Binding-site contacts:
Ligand atom C4 contacts residue THR23 of chain 1.B at 4.3 Å.
Ligand atom O6 contacts residue LYS24 of chain 1.B at 3.6 Å.
Ligand atom C5 contacts residue ASN21 of chain 1.B at 3.6 Å.
Ligand atom C1 contacts residue LYS24 of chain 1.B at 4.0 Å.
Ligand atom O5 contacts residue THR23 of chain 1.B at 3.9 Å.
Ligand atom C6 contacts residue THR23 of chain 1.B at 4.0 Å.
Ligand atom C1 contacts residue ASN21 of chain 1.B at 1.4 Å.
Ligand atom N2 contacts residue ASN21 of chain 1.B at 3.0 Å (h-bond).
Ligand atom C5 contacts residue LYS24 of chain 1.B at 4.2 Å.
Ligand atom O4 contacts residue THR23 of chain 1.B at 4.4 Å.
Ligand atom C5 contacts residue THR23 of chain 1.B at 3.3 Å.
Ligand atom C1 contacts residue THR23 of chain 1.B at 4.0 Å.
Ligand atom C3 contacts residue ASN21 of chain 1.B at 3.9 Å.
Ligand atom O7 contacts residue ASN21 of chain 1.B at 3.5 Å (h-bond).
Ligand atom C7 contacts residue ASN21 of chain 1.B at 3.6 Å.
Ligand atom C2 contacts residue ASN21 of chain 1.B at 2.6 Å.
Ligand atom C3 contacts residue THR23 of chain 1.B at 4.4 Å.
Ligand atom C6 contacts residue LYS24 of chain 1.B at 4.2 Å.
Ligand atom O5 contacts residue ASN21 of chain 1.B at 2.4 Å (h-bond).
Ligand atom C6 contacts residue GLN27 of chain 1.B at 4.2 Å.
Ligand atom C4 contacts residue ASN21 of chain 1.B at 4.3 Å.
Ligand atom O5 contacts residue LYS24 of chain 1.B at 3.4 Å.

Sequence of chain 1.B:
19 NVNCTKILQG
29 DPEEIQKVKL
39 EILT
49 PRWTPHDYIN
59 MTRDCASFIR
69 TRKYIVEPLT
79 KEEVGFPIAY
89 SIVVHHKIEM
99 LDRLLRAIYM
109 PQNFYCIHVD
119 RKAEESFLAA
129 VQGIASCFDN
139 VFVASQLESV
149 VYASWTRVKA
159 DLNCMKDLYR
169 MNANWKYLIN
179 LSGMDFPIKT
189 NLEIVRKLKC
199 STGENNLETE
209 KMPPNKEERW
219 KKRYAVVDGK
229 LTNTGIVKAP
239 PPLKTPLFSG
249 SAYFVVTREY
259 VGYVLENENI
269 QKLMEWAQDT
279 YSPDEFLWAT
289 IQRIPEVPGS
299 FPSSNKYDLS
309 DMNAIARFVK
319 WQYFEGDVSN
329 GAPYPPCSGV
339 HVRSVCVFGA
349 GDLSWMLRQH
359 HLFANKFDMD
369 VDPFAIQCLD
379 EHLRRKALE

The small molecule below binds the protein below.
Small molecule (SMILES): CC(=O)N[C@@H]1[C@@H](O)[C@H](O)[C@@H](CO)O[C@H]1O